Binding-site contacts:
Ligand atom N2 contacts residue TRP217 of chain 1.B at 4.3 Å.
Ligand atom C3 contacts residue ARG216 of chain 1.B at 3.3 Å.
Ligand atom C1 contacts residue ASN218 of chain 1.B at 4.1 Å.
Ligand atom C7 contacts residue ARG216 of chain 1.B at 4.2 Å.
Ligand atom C8 contacts residue PHE550 of chain 1.B at 4.0 Å (hydrophobic).
Ligand atom O5 contacts residue ASN552 of chain 1.B at 2.3 Å (h-bond).
Ligand atom C4 contacts residue ARG216 of chain 1.B at 4.4 Å.
Ligand atom C1 contacts residue ASN552 of chain 1.B at 1.4 Å.
Ligand atom O7 contacts residue ASN552 of chain 1.B at 3.9 Å.
Ligand atom O4 contacts residue ARG216 of chain 1.B at 4.5 Å.
Ligand atom C8 contacts residue ASN552 of chain 1.B at 3.3 Å.
Ligand atom C2 contacts residue ASN552 of chain 1.B at 2.5 Å.
Ligand atom N2 contacts residue ASN552 of chain 1.B at 2.5 Å (h-bond).
Ligand atom C7 contacts residue ASN552 of chain 1.B at 3.0 Å.
Ligand atom O5 contacts residue ASN218 of chain 1.B at 4.0 Å.
Ligand atom O5 contacts residue ARG216 of chain 1.B at 4.4 Å.
Ligand atom C4 contacts residue ASN552 of chain 1.B at 4.3 Å.
Ligand atom N2 contacts residue ARG216 of chain 1.B at 3.1 Å (salt-bridge).
Ligand atom O3 contacts residue ARG216 of chain 1.B at 4.1 Å.
Ligand atom C3 contacts residue ASN552 of chain 1.B at 3.8 Å.
Ligand atom C2 contacts residue ARG216 of chain 1.B at 3.4 Å.
Ligand atom C1 contacts residue ARG216 of chain 1.B at 3.4 Å.
Ligand atom C1 contacts residue TRP217 of chain 1.B at 4.0 Å (hydrophobic).
Ligand atom C5 contacts residue ARG216 of chain 1.B at 4.4 Å.
Ligand atom C5 contacts residue ASN552 of chain 1.B at 3.6 Å.

Sequence of chain 1.B:
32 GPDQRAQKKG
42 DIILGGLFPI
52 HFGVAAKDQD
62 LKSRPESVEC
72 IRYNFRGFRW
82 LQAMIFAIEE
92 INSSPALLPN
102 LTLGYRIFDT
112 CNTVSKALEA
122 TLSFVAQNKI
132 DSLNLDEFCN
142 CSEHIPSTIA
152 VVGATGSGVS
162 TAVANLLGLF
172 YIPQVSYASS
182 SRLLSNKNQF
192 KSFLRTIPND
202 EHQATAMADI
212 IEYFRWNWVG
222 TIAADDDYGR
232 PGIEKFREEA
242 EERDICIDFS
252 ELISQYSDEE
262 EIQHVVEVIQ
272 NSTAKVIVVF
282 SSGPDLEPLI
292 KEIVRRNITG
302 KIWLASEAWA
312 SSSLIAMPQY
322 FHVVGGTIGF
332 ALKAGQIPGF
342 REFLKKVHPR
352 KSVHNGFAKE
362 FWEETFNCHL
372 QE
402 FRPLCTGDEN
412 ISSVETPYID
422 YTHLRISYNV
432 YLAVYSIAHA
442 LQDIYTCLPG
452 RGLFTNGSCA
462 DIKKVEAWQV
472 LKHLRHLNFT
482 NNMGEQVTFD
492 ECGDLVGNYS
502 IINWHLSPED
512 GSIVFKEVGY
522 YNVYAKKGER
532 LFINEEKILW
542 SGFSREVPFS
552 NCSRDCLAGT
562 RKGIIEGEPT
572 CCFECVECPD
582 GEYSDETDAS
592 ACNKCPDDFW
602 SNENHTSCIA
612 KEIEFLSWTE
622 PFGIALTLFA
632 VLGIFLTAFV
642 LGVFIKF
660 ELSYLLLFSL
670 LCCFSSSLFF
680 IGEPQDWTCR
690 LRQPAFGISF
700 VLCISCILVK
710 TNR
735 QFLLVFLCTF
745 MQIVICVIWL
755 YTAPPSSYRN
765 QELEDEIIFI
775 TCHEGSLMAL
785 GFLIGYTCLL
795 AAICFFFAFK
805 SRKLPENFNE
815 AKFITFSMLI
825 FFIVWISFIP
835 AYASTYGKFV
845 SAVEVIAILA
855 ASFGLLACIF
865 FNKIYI

A protein and the small-molecule ligand that binds it are described below.
Small molecule (SMILES): CC(=O)N[C@H]1[C@H](O[C@H]2[C@H](O)[C@@H](NC(C)=O)CO[C@@H]2CO)O[C@H](CO)[C@@H](O)[C@@H]1O